This small molecule binds to this protein.
Small molecule (SMILES): COc1cc(S(C)(=O)=O)ccc1Nc1nc2ccc(-c3ccc(NC(=O)[C@H](C)c4ccc(F)cc4)cc3)cn2n1

Sequence of chain 1.A:
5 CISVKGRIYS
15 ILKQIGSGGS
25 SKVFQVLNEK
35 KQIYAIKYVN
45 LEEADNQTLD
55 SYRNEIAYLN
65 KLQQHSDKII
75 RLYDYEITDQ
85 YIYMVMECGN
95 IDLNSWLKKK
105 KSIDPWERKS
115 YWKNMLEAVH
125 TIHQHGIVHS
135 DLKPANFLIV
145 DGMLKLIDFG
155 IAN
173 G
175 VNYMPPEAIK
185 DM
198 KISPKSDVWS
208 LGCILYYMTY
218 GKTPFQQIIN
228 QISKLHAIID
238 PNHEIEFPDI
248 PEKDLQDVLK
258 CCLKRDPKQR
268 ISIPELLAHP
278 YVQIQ

Binding-site contacts:
Ligand atom C37 contacts residue ALA156 of chain 1.A at 3.5 Å (hydrophobic).
Ligand atom C38 contacts residue TYR56 of chain 1.A at 3.3 Å (hydrophobic).
Ligand atom C9 contacts residue GLY93 of chain 1.A at 3.5 Å.
Ligand atom C24 contacts residue LYS41 of chain 1.A at 3.4 Å.
Ligand atom O33 contacts residue LYS41 of chain 1.A at 2.7 Å (salt-bridge).
Ligand atom N7 contacts residue LEU142 of chain 1.A at 3.6 Å.
Ligand atom N8 contacts residue ALA39 of chain 1.A at 3.5 Å.
Ligand atom C13 contacts residue ILE19 of chain 1.A at 3.4 Å (hydrophobic).
Ligand atom C17 contacts residue ILE19 of chain 1.A at 3.4 Å (hydrophobic).
Ligand atom C22 contacts residue MET90 of chain 1.A at 3.5 Å (hydrophobic).
Ligand atom C14 contacts residue ILE19 of chain 1.A at 3.3 Å (hydrophobic).
Ligand atom C15 contacts residue ILE19 of chain 1.A at 3.5 Å (hydrophobic).
Ligand atom F40 contacts residue TYR56 of chain 1.A at 3.5 Å.
Ligand atom C16 contacts residue ILE19 of chain 1.A at 3.3 Å (hydrophobic).
Ligand atom N23 contacts residue ILE151 of chain 1.A at 3.6 Å (h-bond).
Ligand atom C10 contacts residue MET90 of chain 1.A at 3.4 Å (hydrophobic).
Ligand atom O31 contacts residue GLY93 of chain 1.A at 3.5 Å (h-bond).
Ligand atom C16 contacts residue ASN94 of chain 1.A at 3.5 Å.
Ligand atom O29 contacts residue SER99 of chain 1.A at 3.2 Å (h-bond).
Ligand atom F40 contacts residue ILE86 of chain 1.A at 3.4 Å.
Ligand atom C32 contacts residue ASN94 of chain 1.A at 3.7 Å.
Ligand atom C2 contacts residue MET90 of chain 1.A at 3.5 Å (hydrophobic).
Ligand atom C1 contacts residue LEU142 of chain 1.A at 3.5 Å (hydrophobic).
Ligand atom O31 contacts residue ILE19 of chain 1.A at 3.5 Å.
Ligand atom C1 contacts residue ALA39 of chain 1.A at 3.5 Å (hydrophobic).
Ligand atom C14 contacts residue LEU142 of chain 1.A at 3.8 Å (hydrophobic).
Ligand atom C3 contacts residue GLU91 of chain 1.A at 3.2 Å.
Ligand atom C3 contacts residue ALA39 of chain 1.A at 3.4 Å (hydrophobic).
Ligand atom C12 contacts residue ILE19 of chain 1.A at 3.3 Å (hydrophobic).
Ligand atom C34 contacts residue MET88 of chain 1.A at 3.4 Å (hydrophobic).
Ligand atom N8 contacts residue GLY93 of chain 1.A at 2.8 Å (h-bond).
Ligand atom N11 contacts residue GLY93 of chain 1.A at 3.5 Å (h-bond).
Ligand atom C4 contacts residue MET90 of chain 1.A at 3.8 Å (hydrophobic).
Ligand atom F40 contacts residue ILE60 of chain 1.A at 3.5 Å.
Ligand atom C22 contacts residue ILE151 of chain 1.A at 3.1 Å (hydrophobic).
Ligand atom C20 contacts residue ILE151 of chain 1.A at 3.6 Å (hydrophobic).
Ligand atom N8 contacts residue LEU142 of chain 1.A at 3.7 Å.
Ligand atom N8 contacts residue CYS92 of chain 1.A at 3.7 Å.
Ligand atom C17 contacts residue ASN94 of chain 1.A at 3.5 Å.
Ligand atom C21 contacts residue MET90 of chain 1.A at 3.0 Å (hydrophobic).